Sequence of chain 24.A:
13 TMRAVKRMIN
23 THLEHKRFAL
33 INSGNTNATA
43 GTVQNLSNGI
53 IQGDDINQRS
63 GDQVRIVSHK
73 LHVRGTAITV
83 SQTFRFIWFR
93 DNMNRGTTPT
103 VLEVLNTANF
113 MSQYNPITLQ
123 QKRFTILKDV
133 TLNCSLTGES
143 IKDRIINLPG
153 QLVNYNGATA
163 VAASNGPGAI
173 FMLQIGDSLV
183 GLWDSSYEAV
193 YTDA

A small-molecule ligand and the protein it binds are described below.
Small molecule (SMILES): O=c1ccn([C@@H]2O[C@H](CO[P](=O)(O)O[C@H]3[C@@H](O)[C@H](n4ccc(=O)[nH]c4=O)O[C@@H]3CO[P](=O)(O)O[C@H]3[C@@H](O)[C@H](n4ccc(=O)[nH]c4=O)O[C@@H]3CO[P](=O)(O)O[C@H]3[C@@H](O)[C@H](n4ccc(=O)[nH]c4=O)O[C@@H]3COP(=O)=O)[C@@H](O)[C@H]2O)c(=O)[nH]1

Binding-site contacts:
Ligand atom O5' contacts residue ARG19 of chain 24.A at 2.1 Å (salt-bridge).
Ligand atom N3 contacts residue A1 of chain 24.B at 2.7 Å (h-bond).
Ligand atom N1 contacts residue ARG19 of chain 24.A at 3.9 Å.
Ligand atom C4' contacts residue ARG15 of chain 24.A at 3.3 Å.
Ligand atom C4 contacts residue ARG19 of chain 24.A at 3.9 Å.
Ligand atom C6 contacts residue ARG19 of chain 24.A at 2.7 Å.
Ligand atom OP2 contacts residue ARG19 of chain 24.A at 2.1 Å (salt-bridge).
Ligand atom C1' contacts residue ARG19 of chain 24.A at 4.3 Å.
Ligand atom O2 contacts residue A3 of chain 24.B at 3.2 Å.
Ligand atom N3 contacts residue A3 of chain 24.B at 2.8 Å (h-bond).
Ligand atom O2 contacts residue A2 of chain 24.B at 3.7 Å.
Ligand atom C4 contacts residue A1 of chain 24.B at 3.4 Å.
Ligand atom O4 contacts residue A1 of chain 24.B at 3.0 Å (h-bond).
Ligand atom C5' contacts residue ARG15 of chain 24.A at 2.5 Å.
Ligand atom N3 contacts residue A2 of chain 24.B at 3.7 Å.
Ligand atom OP2 contacts residue ARG15 of chain 24.A at 2.5 Å.
Ligand atom C4 contacts residue A3 of chain 24.B at 3.6 Å.
Ligand atom N1 contacts residue A3 of chain 24.B at 4.3 Å.
Ligand atom O3' contacts residue ARG15 of chain 24.A at 3.1 Å (salt-bridge).
Ligand atom C2 contacts residue A1 of chain 24.B at 3.1 Å.
Ligand atom C3' contacts residue ARG15 of chain 24.A at 3.8 Å.
Ligand atom C5 contacts residue ARG19 of chain 24.A at 2.9 Å.
Ligand atom C2 contacts residue A2 of chain 24.B at 3.9 Å.
Ligand atom C2 contacts residue A3 of chain 24.B at 3.5 Å.
Ligand atom O2 contacts residue A1 of chain 24.B at 2.7 Å (h-bond).
Ligand atom P contacts residue ARG15 of chain 24.A at 3.1 Å.
Ligand atom C2' contacts residue ARG19 of chain 24.A at 3.6 Å.
Ligand atom OP1 contacts residue MET14 of chain 24.A at 3.8 Å.
Ligand atom O4' contacts residue ARG19 of chain 24.A at 3.9 Å.
Ligand atom OP2 contacts residue ALA16 of chain 24.A at 4.1 Å.
Ligand atom C5' contacts residue ARG19 of chain 24.A at 3.2 Å.
Ligand atom OP1 contacts residue LYS18 of chain 24.A at 3.7 Å.
Ligand atom O3' contacts residue ARG19 of chain 24.A at 3.6 Å (salt-bridge).
Ligand atom C4' contacts residue ARG19 of chain 24.A at 3.7 Å.
Ligand atom P contacts residue ARG19 of chain 24.A at 2.8 Å.
Ligand atom C3' contacts residue ARG19 of chain 24.A at 3.4 Å.
Ligand atom O4 contacts residue A3 of chain 24.B at 2.8 Å (h-bond).
Ligand atom O5' contacts residue ARG15 of chain 24.A at 3.6 Å.
Ligand atom OP1 contacts residue ARG19 of chain 24.A at 4.1 Å.
Ligand atom OP1 contacts residue ARG15 of chain 24.A at 2.5 Å.